Sequence of chain 1.B:
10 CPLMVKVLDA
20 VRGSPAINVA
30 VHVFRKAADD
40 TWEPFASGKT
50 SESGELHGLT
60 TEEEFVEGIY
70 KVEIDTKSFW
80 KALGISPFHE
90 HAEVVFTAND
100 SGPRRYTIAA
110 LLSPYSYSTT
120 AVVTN

Binding-site contacts:
Ligand atom O1 contacts residue SER117 of chain 1.B at 2.8 Å (h-bond).
Ligand atom N2 contacts residue LEU110 of chain 1.B at 4.0 Å.
Ligand atom O21 contacts residue SER117 of chain 1.B at 2.9 Å (h-bond).
Ligand atom O22 contacts residue ALA108 of chain 1.B at 3.1 Å (h-bond).
Ligand atom O22 contacts residue LEU110 of chain 1.B at 3.4 Å (h-bond).
Ligand atom O22 contacts residue ALA109 of chain 1.B at 3.4 Å.
Ligand atom C3 contacts residue DNF1 of chain 2.D at 0.2 Å.
Ligand atom O41 contacts residue ALA108 of chain 1.B at 3.8 Å.
Ligand atom C1 contacts residue SER117 of chain 1.B at 3.7 Å.
Ligand atom O1 contacts residue SER117 of chain 2.B at 2.9 Å (h-bond).
Ligand atom N2 contacts residue THR118 of chain 1.B at 4.0 Å.
Ligand atom C1 contacts residue SER117 of chain 2.B at 3.7 Å.
Ligand atom O1 contacts residue DNF1 of chain 2.D at 0.4 Å (h-bond).
Ligand atom O22 contacts residue THR118 of chain 1.B at 3.6 Å.
Ligand atom N2 contacts residue SER117 of chain 1.B at 3.3 Å (h-bond).
Ligand atom O42 contacts residue ALA108 of chain 2.B at 3.5 Å.
Ligand atom O41 contacts residue DNF1 of chain 2.D at 0.4 Å (h-bond).
Ligand atom N2 contacts residue DNF1 of chain 2.D at 1.5 Å.
Ligand atom C6 contacts residue SER117 of chain 2.B at 3.7 Å.
Ligand atom O1 contacts residue LEU110 of chain 2.B at 3.4 Å.
Ligand atom O41 contacts residue LEU17 of chain 1.B at 3.9 Å.
Ligand atom O1 contacts residue LEU110 of chain 1.B at 3.8 Å.
Ligand atom O21 contacts residue LEU110 of chain 2.B at 3.4 Å.
Ligand atom C6 contacts residue LEU110 of chain 2.B at 3.8 Å (hydrophobic).
Ligand atom C2 contacts residue SER117 of chain 1.B at 3.9 Å.
Ligand atom O22 contacts residue SER117 of chain 1.B at 3.2 Å (h-bond).
Ligand atom C6 contacts residue DNF1 of chain 2.D at 0.2 Å.
Ligand atom O42 contacts residue DNF1 of chain 2.D at 0.4 Å (h-bond).
Ligand atom N4 contacts residue DNF1 of chain 2.D at 0.3 Å (h-bond).
Ligand atom C1 contacts residue DNF1 of chain 2.D at 0.3 Å.
Ligand atom C5 contacts residue DNF1 of chain 2.D at 0.2 Å.
Ligand atom C4 contacts residue DNF1 of chain 2.D at 0.2 Å.
Ligand atom N4 contacts residue LEU17 of chain 1.B at 4.0 Å.
Ligand atom O21 contacts residue THR119 of chain 1.B at 3.7 Å.
Ligand atom C2 contacts residue DNF1 of chain 2.D at 0.2 Å.
Ligand atom O21 contacts residue THR118 of chain 1.B at 3.3 Å (h-bond).
Ligand atom O22 contacts residue THR119 of chain 1.B at 3.7 Å.
Ligand atom O21 contacts residue DNF1 of chain 2.D at 2.3 Å.
Ligand atom C1 contacts residue LEU110 of chain 2.B at 3.8 Å (hydrophobic).
Ligand atom O22 contacts residue DNF1 of chain 2.D at 2.3 Å.

Sequence of chain 1.A:
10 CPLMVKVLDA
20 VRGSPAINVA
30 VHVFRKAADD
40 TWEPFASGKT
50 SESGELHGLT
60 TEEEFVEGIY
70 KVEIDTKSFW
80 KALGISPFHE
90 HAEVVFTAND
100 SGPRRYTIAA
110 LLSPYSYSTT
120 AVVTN

This small molecule binds to this protein.
Small molecule (SMILES): O=[N+]([O-])c1ccc(O)c([N+](=O)[O-])c1

Sequence of chain 2.B:
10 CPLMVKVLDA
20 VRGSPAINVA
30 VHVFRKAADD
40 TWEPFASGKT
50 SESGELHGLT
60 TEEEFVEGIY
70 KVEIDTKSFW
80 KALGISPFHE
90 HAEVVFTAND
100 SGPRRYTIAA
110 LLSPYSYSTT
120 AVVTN